A small-molecule ligand and the protein it binds are described below.
Small molecule (SMILES): C[C@@H](O)[C@@H](C)O

Sequence of chain 1.B:
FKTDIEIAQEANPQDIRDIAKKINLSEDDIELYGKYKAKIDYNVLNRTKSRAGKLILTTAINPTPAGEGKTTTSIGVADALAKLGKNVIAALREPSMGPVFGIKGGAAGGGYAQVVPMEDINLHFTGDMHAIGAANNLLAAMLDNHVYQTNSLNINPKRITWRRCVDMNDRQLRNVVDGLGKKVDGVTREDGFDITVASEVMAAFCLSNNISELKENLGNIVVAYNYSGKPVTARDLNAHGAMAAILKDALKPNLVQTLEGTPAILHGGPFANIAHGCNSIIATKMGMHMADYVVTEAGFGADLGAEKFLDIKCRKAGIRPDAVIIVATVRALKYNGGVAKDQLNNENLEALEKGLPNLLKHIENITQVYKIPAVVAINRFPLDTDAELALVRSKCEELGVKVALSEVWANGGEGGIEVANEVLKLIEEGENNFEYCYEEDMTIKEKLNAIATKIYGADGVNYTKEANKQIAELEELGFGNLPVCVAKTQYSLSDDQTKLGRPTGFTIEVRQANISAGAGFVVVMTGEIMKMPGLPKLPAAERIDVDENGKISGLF

Binding-site contacts:
Ligand atom O5 contacts residue GLN476 of chain 1.B at 3.1 Å (h-bond).
Ligand atom C4 contacts residue TYR231 of chain 1.B at 3.5 Å (hydrophobic).
Ligand atom C2 contacts residue LEU480 of chain 1.B at 3.9 Å (hydrophobic).
Ligand atom C2 contacts residue TYR231 of chain 1.B at 3.5 Å (hydrophobic).
Ligand atom O6 contacts residue ARG165 of chain 1.B at 2.9 Å (salt-bridge).
Ligand atom O5 contacts residue LEU480 of chain 1.B at 3.4 Å.
Ligand atom O6 contacts residue GLU479 of chain 1.B at 2.2 Å (salt-bridge).
Ligand atom C4 contacts residue LEU483 of chain 1.B at 3.5 Å (hydrophobic).
Ligand atom C2 contacts residue GLU479 of chain 1.B at 3.7 Å.
Ligand atom C2 contacts residue GLN476 of chain 1.B at 4.4 Å.
Ligand atom C1 contacts residue GLN476 of chain 1.B at 3.9 Å.
Ligand atom C3 contacts residue GLU479 of chain 1.B at 3.2 Å.
Ligand atom C1 contacts residue ALA519 of chain 1.B at 4.5 Å (hydrophobic).
Ligand atom C3 contacts residue ARG165 of chain 1.B at 3.8 Å.
Ligand atom C1 contacts residue GLU479 of chain 1.B at 3.9 Å.
Ligand atom C1 contacts residue TYR231 of chain 1.B at 4.3 Å (hydrophobic).
Ligand atom C4 contacts residue GLU479 of chain 1.B at 3.4 Å.
Ligand atom O5 contacts residue GLU479 of chain 1.B at 3.2 Å.
Ligand atom O6 contacts residue TYR231 of chain 1.B at 4.4 Å.
Ligand atom C3 contacts residue TYR231 of chain 1.B at 3.4 Å (hydrophobic).